Sequence of chain 1.A:
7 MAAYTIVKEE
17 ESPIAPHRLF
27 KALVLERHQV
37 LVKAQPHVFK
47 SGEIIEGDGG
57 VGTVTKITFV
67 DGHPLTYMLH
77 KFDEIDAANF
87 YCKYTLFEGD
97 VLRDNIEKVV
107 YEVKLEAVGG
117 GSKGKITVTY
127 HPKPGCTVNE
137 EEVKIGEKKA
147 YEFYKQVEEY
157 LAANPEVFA

The small molecule below binds the protein below.
Small molecule (SMILES): O=S(=O)(O)c1cccc2cccc(Nc3ccccc3)c12

Binding-site contacts:
Ligand atom C7 contacts residue LYS145 of chain 1.A at 3.7 Å.
Ligand atom O1 contacts residue TYR107 of chain 1.A at 4.2 Å.
Ligand atom O3 contacts residue ALA146 of chain 1.A at 3.7 Å.
Ligand atom C9 contacts residue LYS145 of chain 1.A at 4.1 Å.
Ligand atom C12 contacts residue TYR107 of chain 1.A at 4.2 Å (hydrophobic).
Ligand atom C16 contacts residue GLY142 of chain 1.A at 3.9 Å.
Ligand atom O3 contacts residue GLY142 of chain 1.A at 3.8 Å.
Ligand atom C5 contacts residue LYS145 of chain 1.A at 4.1 Å.
Ligand atom C16 contacts residue LYS145 of chain 1.A at 3.8 Å.
Ligand atom C8 contacts residue PHE149 of chain 1.A at 4.2 Å (hydrophobic).
Ligand atom C4 contacts residue PHE65 of chain 1.A at 4.2 Å (hydrophobic).
Ligand atom C4 contacts residue PHE45 of chain 1.A at 3.9 Å (hydrophobic).
Ligand atom C9 contacts residue ALA146 of chain 1.A at 4.2 Å (hydrophobic).
Ligand atom C15 contacts residue ILE141 of chain 1.A at 3.6 Å (hydrophobic).
Ligand atom C10 contacts residue LYS145 of chain 1.A at 3.9 Å.
Ligand atom C3 contacts residue LEU71 of chain 1.A at 4.0 Å (hydrophobic).
Ligand atom C7 contacts residue LEU37 of chain 1.A at 3.4 Å (hydrophobic).
Ligand atom C8 contacts residue LYS145 of chain 1.A at 3.6 Å.
Ligand atom O2 contacts residue ARG33 of chain 1.A at 3.0 Å (salt-bridge).
Ligand atom C8 contacts residue LEU37 of chain 1.A at 3.6 Å (hydrophobic).
Ligand atom C6 contacts residue PHE45 of chain 1.A at 3.5 Å (hydrophobic).
Ligand atom C5 contacts residue PHE45 of chain 1.A at 3.7 Å (hydrophobic).
Ligand atom C8 contacts residue ALA146 of chain 1.A at 4.2 Å (hydrophobic).
Ligand atom C6 contacts residue LEU37 of chain 1.A at 4.3 Å (hydrophobic).
Ligand atom C6 contacts residue GLN41 of chain 1.A at 3.6 Å.
Ligand atom C14 contacts residue GLY142 of chain 1.A at 3.6 Å.
Ligand atom C14 contacts residue TYR126 of chain 1.A at 4.2 Å (hydrophobic).
Ligand atom C15 contacts residue GLY142 of chain 1.A at 3.3 Å.
Ligand atom C7 contacts residue GLN41 of chain 1.A at 4.1 Å.
Ligand atom C13 contacts residue TYR126 of chain 1.A at 4.2 Å (hydrophobic).
Ligand atom C7 contacts residue PHE45 of chain 1.A at 4.0 Å (hydrophobic).
Ligand atom C1 contacts residue LYS145 of chain 1.A at 4.1 Å.
Ligand atom C2 contacts residue LEU71 of chain 1.A at 4.1 Å (hydrophobic).
Ligand atom C4 contacts residue LYS145 of chain 1.A at 4.2 Å.
Ligand atom S contacts residue ALA146 of chain 1.A at 4.1 Å.
Ligand atom C7 contacts residue PHE149 of chain 1.A at 4.0 Å (hydrophobic).
Ligand atom C16 contacts residue ILE141 of chain 1.A at 3.9 Å (hydrophobic).
Ligand atom O2 contacts residue ALA146 of chain 1.A at 3.2 Å.
Ligand atom C3 contacts residue PHE65 of chain 1.A at 4.0 Å (hydrophobic).
Ligand atom O3 contacts residue LYS145 of chain 1.A at 4.1 Å.